Binding-site contacts:
Ligand atom F contacts residue PRO40 of chain 1.C at 3.4 Å.
Ligand atom C1' contacts residue MET120 of chain 1.A at 3.8 Å (hydrophobic).
Ligand atom C3' contacts residue GLN88 of chain 1.C at 3.3 Å.
Ligand atom C5' contacts residue ASP82 of chain 1.C at 3.3 Å.
Ligand atom N7 contacts residue LEU119 of chain 1.A at 3.8 Å.
Ligand atom C2' contacts residue PRO40 of chain 1.C at 3.8 Å (hydrophobic).
Ligand atom N6 contacts residue ASP111 of chain 1.A at 2.9 Å (salt-bridge).
Ligand atom C4 contacts residue ASP62 of chain 1.C at 3.6 Å.
Ligand atom C5' contacts residue PHE14 of chain 1.C at 3.6 Å (hydrophobic).
Ligand atom O4' contacts residue GLY84 of chain 1.C at 3.7 Å.
Ligand atom N1 contacts residue VAL58 of chain 1.C at 3.6 Å.
Ligand atom C4' contacts residue VAL85 of chain 1.C at 3.6 Å (hydrophobic).
Ligand atom C4' contacts residue GLN88 of chain 1.C at 3.6 Å.
Ligand atom N3 contacts residue ASP62 of chain 1.C at 3.2 Å (salt-bridge).
Ligand atom N7 contacts residue PHE14 of chain 1.C at 3.7 Å.
Ligand atom C2' contacts residue GLN88 of chain 1.C at 3.4 Å.
Ligand atom O3' contacts residue GLN88 of chain 1.C at 2.3 Å (h-bond).
Ligand atom O5' contacts residue ASP82 of chain 1.C at 2.5 Å (salt-bridge).
Ligand atom O3' contacts residue SER10 of chain 1.C at 3.5 Å (h-bond).
Ligand atom C8 contacts residue ASN118 of chain 1.A at 3.5 Å.
Ligand atom O5' contacts residue ASN118 of chain 1.A at 2.9 Å (h-bond).
Ligand atom N6 contacts residue LEU119 of chain 1.A at 3.6 Å.
Ligand atom C2 contacts residue VAL58 of chain 1.C at 3.4 Å (hydrophobic).
Ligand atom O4' contacts residue MET120 of chain 1.A at 3.4 Å.
Ligand atom C2' contacts residue ASP62 of chain 1.C at 3.6 Å.
Ligand atom F contacts residue PHE41 of chain 1.C at 3.6 Å.
Ligand atom C3' contacts residue SER10 of chain 1.C at 3.4 Å.
Ligand atom O5' contacts residue PHE14 of chain 1.C at 3.5 Å.
Ligand atom O5' contacts residue GLY84 of chain 1.C at 3.3 Å.
Ligand atom N3 contacts residue VAL58 of chain 1.C at 3.8 Å.
Ligand atom N9 contacts residue ASP62 of chain 1.C at 3.6 Å (salt-bridge).
Ligand atom C1' contacts residue GLN88 of chain 1.C at 3.3 Å.
Ligand atom CL contacts residue ASN44 of chain 1.C at 2.9 Å.
Ligand atom C1' contacts residue ASP62 of chain 1.C at 3.2 Å.
Ligand atom CL contacts residue PRO40 of chain 1.C at 3.3 Å.
Ligand atom O3' contacts residue ALA9 of chain 1.C at 3.5 Å.
Ligand atom O4' contacts residue GLN88 of chain 1.C at 3.4 Å (h-bond).
Ligand atom N7 contacts residue ASP111 of chain 1.A at 3.5 Å (salt-bridge).
Ligand atom C4' contacts residue GLY84 of chain 1.C at 3.7 Å.
Ligand atom C5' contacts residue SER10 of chain 1.C at 3.7 Å.

The protein below binds the small molecule below.
Small molecule (SMILES): Nc1nc(Cl)nc2c1ncn2[C@@H]1O[C@H](CO)[C@@H](O)[C@@H]1F

Sequence of chain 1.A:
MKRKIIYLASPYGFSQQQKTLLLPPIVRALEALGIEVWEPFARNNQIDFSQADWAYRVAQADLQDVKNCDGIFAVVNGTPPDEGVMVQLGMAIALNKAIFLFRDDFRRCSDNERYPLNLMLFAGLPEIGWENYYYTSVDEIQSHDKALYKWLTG

Sequence of chain 1.D:
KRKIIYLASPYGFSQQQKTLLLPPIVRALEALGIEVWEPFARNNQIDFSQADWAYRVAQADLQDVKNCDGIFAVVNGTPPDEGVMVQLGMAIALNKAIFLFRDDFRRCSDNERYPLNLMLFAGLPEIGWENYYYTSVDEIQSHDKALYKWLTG

Sequence of chain 1.C:
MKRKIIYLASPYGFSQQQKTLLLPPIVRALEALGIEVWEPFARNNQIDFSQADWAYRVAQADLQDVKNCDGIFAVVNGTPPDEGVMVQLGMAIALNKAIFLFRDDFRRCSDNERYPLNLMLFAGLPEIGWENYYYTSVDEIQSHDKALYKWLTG